Sequence of chain 3.A:
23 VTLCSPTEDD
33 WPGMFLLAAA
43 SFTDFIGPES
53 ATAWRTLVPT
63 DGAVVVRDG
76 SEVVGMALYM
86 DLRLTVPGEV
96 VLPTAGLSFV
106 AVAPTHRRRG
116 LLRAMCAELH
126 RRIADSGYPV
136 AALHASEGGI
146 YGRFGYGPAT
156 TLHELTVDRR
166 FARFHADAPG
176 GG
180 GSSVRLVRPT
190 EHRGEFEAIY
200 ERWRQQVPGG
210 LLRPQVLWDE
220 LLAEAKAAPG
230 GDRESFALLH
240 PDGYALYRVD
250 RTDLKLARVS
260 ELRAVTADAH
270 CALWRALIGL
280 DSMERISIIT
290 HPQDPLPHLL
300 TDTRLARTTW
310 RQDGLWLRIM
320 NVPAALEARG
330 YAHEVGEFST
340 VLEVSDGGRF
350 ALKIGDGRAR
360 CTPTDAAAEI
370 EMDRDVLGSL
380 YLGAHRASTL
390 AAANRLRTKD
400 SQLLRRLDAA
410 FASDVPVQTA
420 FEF

Binding-site contacts:
Ligand atom C07 contacts residue SER103 of chain 3.A at 3.5 Å.
Ligand atom C16 contacts residue MET85 of chain 3.A at 4.0 Å (hydrophobic).
Ligand atom C08 contacts residue ILE48 of chain 3.A at 4.0 Å (hydrophobic).
Ligand atom F01 contacts residue VAL60 of chain 3.A at 3.5 Å.
Ligand atom N13 contacts residue ASP46 of chain 3.A at 3.7 Å.
Ligand atom C05 contacts residue PHE104 of chain 3.A at 3.9 Å (hydrophobic).
Ligand atom C05 contacts residue TRP56 of chain 3.A at 3.9 Å (hydrophobic).
Ligand atom C04 contacts residue TRP56 of chain 3.A at 4.0 Å (hydrophobic).
Ligand atom O14 contacts residue ILE48 of chain 3.A at 3.7 Å.
Ligand atom C06 contacts residue GOL1 of chain 3.I at 3.9 Å.
Ligand atom N12 contacts residue ASP46 of chain 3.A at 3.4 Å (salt-bridge).
Ligand atom C16 contacts residue LEU83 of chain 3.A at 3.9 Å (hydrophobic).
Ligand atom C16 contacts residue TRP56 of chain 3.A at 3.8 Å (hydrophobic).
Ligand atom C02 contacts residue LEU83 of chain 3.A at 4.0 Å (hydrophobic).
Ligand atom O14 contacts residue PHE104 of chain 3.A at 3.8 Å.
Ligand atom C02 contacts residue ARG57 of chain 3.A at 4.0 Å.
Ligand atom F01 contacts residue ARG57 of chain 3.A at 3.3 Å.
Ligand atom C02 contacts residue TRP56 of chain 3.A at 3.9 Å (hydrophobic).
Ligand atom C07 contacts residue PHE422 of chain 3.A at 3.5 Å (hydrophobic).
Ligand atom C15 contacts residue TRP56 of chain 3.A at 3.8 Å (hydrophobic).
Ligand atom C06 contacts residue SER103 of chain 3.A at 4.0 Å.
Ligand atom C15 contacts residue SER103 of chain 3.A at 3.7 Å.
Ligand atom C07 contacts residue GOL1 of chain 3.I at 4.0 Å.
Ligand atom C08 contacts residue TRP56 of chain 3.A at 3.9 Å (hydrophobic).
Ligand atom F01 contacts residue LEU83 of chain 3.A at 3.6 Å.
Ligand atom F01 contacts residue ALA53 of chain 3.A at 4.0 Å.
Ligand atom F01 contacts residue TRP33 of chain 3.A at 4.0 Å.
Ligand atom C11 contacts residue ASP46 of chain 3.A at 3.8 Å.
Ligand atom C15 contacts residue MET85 of chain 3.A at 4.0 Å (hydrophobic).
Ligand atom F01 contacts residue TRP56 of chain 3.A at 4.0 Å.
Ligand atom N13 contacts residue GLU421 of chain 3.A at 3.2 Å (salt-bridge).
Ligand atom N13 contacts residue GOL1 of chain 3.I at 3.6 Å (h-bond).
Ligand atom C04 contacts residue ALA53 of chain 3.A at 4.0 Å (hydrophobic).
Ligand atom C09 contacts residue PHE422 of chain 3.A at 3.6 Å (hydrophobic).
Ligand atom C09 contacts residue TRP56 of chain 3.A at 4.0 Å (hydrophobic).
Ligand atom C04 contacts residue PHE104 of chain 3.A at 3.6 Å (hydrophobic).
Ligand atom O14 contacts residue GOL1 of chain 3.I at 3.0 Å (h-bond).
Ligand atom C07 contacts residue TRP56 of chain 3.A at 4.0 Å (hydrophobic).
Ligand atom C03 contacts residue ALA53 of chain 3.A at 3.4 Å (hydrophobic).
Ligand atom C02 contacts residue ALA53 of chain 3.A at 4.0 Å (hydrophobic).

A small-molecule ligand and the protein it binds are described below.
Small molecule (SMILES): [H]/N=C(/N)NCCCC(=O)c1ccc(F)cc1